Binding-site contacts:
Ligand atom BR contacts residue LEU76 of chain 1.G at 4.3 Å.
Ligand atom BR contacts residue PRO85 of chain 1.G at 4.3 Å.
Ligand atom BR contacts residue PHE78 of chain 1.G at 3.4 Å.
Ligand atom BR contacts residue GLU77 of chain 1.G at 3.7 Å.
Ligand atom BR contacts residue ASN89 of chain 1.F at 3.8 Å.

The small molecule below binds the protein below.
Small molecule (SMILES): NCCCBr

Sequence of chain 1.G:
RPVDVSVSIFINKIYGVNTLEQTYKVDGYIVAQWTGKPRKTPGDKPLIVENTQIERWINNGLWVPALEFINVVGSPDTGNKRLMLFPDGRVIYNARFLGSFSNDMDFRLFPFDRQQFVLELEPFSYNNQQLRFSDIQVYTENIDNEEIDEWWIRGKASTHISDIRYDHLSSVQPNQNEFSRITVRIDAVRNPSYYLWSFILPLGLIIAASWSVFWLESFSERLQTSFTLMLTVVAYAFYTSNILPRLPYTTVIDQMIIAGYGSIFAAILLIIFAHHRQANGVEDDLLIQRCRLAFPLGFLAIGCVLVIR

Sequence of chain 1.F:
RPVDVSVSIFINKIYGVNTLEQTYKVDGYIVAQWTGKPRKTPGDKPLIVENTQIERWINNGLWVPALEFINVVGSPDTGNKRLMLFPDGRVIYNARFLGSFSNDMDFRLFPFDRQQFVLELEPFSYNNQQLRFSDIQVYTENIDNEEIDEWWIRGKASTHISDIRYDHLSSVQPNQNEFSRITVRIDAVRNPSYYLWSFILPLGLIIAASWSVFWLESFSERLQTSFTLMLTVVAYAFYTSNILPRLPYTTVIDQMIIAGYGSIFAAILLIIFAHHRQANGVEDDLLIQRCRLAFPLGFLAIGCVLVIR